Binding-site contacts:
Ligand atom N contacts residue MN1 of chain 3.D at 1.8 Å.
Ligand atom CD2 contacts residue HIS354 of chain 3.A at 3.8 Å.
Ligand atom CB contacts residue HIS350 of chain 3.A at 3.6 Å.
Ligand atom CA contacts residue MN1 of chain 3.C at 3.0 Å.
Ligand atom C contacts residue HIS243 of chain 3.A at 3.9 Å.
Ligand atom CD contacts residue ASP260 of chain 3.A at 3.7 Å.
Ligand atom C contacts residue HIS361 of chain 3.A at 3.8 Å.
Ligand atom O contacts residue TRP88 of chain 2.A at 3.5 Å.
Ligand atom OXT contacts residue HIS350 of chain 3.A at 3.8 Å.
Ligand atom C contacts residue HIS361 of chain 3.A at 3.7 Å.
Ligand atom N contacts residue MN1 of chain 3.C at 1.9 Å.
Ligand atom C contacts residue MN1 of chain 3.C at 3.1 Å.
Ligand atom O contacts residue TRP88 of chain 2.A at 3.7 Å.
Ligand atom CG1 contacts residue HIS361 of chain 3.A at 3.5 Å.
Ligand atom C contacts residue ARG153 of chain 4.A at 3.4 Å.
Ligand atom CA contacts residue ASP260 of chain 3.A at 3.1 Å.
Ligand atom CB contacts residue MN1 of chain 3.C at 3.8 Å.
Ligand atom CB contacts residue MN1 of chain 3.D at 3.6 Å.
Ligand atom O contacts residue HIS361 of chain 3.A at 2.6 Å (h-bond).
Ligand atom O contacts residue MN1 of chain 3.C at 2.8 Å.
Ligand atom CD contacts residue ARG404 of chain 3.A at 3.6 Å.
Ligand atom CG contacts residue ARG404 of chain 3.A at 3.6 Å.
Ligand atom CG1 contacts residue VAL360 of chain 3.A at 3.5 Å (hydrophobic).
Ligand atom CD1 contacts residue HIS361 of chain 3.A at 3.7 Å.
Ligand atom O contacts residue HIS243 of chain 3.A at 2.8 Å (h-bond).
Ligand atom CG1 contacts residue ASP271 of chain 3.A at 3.6 Å.
Ligand atom CA contacts residue MN1 of chain 3.D at 2.9 Å.
Ligand atom CD2 contacts residue TYR366 of chain 3.A at 3.6 Å (hydrophobic).
Ligand atom O contacts residue HIS361 of chain 3.A at 3.5 Å.
Ligand atom CG1 contacts residue MN1 of chain 3.C at 3.5 Å.
Ligand atom OXT contacts residue GLY351 of chain 3.A at 3.0 Å (h-bond).
Ligand atom CG2 contacts residue HIS243 of chain 3.A at 3.7 Å.
Ligand atom O contacts residue ARG153 of chain 4.A at 2.6 Å (salt-bridge).
Ligand atom N contacts residue ASP260 of chain 3.A at 3.2 Å (salt-bridge).
Ligand atom CD2 contacts residue ARG370 of chain 3.A at 3.8 Å.
Ligand atom O contacts residue HIS354 of chain 3.A at 3.2 Å (h-bond).
Ligand atom N contacts residue GLU406 of chain 3.A at 3.2 Å (salt-bridge).
Ligand atom N contacts residue ASP271 of chain 3.A at 2.9 Å (salt-bridge).
Ligand atom CG contacts residue ARG153 of chain 4.A at 3.6 Å.
Ligand atom C contacts residue TRP88 of chain 2.A at 3.8 Å (hydrophobic).

Sequence of chain 4.A:
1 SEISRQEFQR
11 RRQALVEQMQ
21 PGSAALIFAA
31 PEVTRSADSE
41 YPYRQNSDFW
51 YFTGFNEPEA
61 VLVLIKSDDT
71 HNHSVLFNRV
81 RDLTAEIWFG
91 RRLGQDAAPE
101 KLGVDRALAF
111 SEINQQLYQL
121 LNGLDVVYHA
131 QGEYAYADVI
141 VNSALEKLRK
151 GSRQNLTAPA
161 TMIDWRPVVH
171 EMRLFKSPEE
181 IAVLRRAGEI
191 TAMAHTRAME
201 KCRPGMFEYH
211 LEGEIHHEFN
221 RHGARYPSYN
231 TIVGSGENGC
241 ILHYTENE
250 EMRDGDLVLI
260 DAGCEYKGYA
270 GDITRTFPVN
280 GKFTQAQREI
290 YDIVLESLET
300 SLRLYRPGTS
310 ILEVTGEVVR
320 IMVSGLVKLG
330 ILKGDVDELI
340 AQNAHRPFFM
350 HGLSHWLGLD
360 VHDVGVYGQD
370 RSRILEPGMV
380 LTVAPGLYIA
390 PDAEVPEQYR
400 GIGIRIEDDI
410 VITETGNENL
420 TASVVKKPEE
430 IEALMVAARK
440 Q

This small molecule binds to this protein.
Small molecule (SMILES): CC(C)C[C@H](NC(=O)[C@@H]1CCCN1C(=O)[C@@H](N)C(C)C)C(=O)O

Sequence of chain 2.A:
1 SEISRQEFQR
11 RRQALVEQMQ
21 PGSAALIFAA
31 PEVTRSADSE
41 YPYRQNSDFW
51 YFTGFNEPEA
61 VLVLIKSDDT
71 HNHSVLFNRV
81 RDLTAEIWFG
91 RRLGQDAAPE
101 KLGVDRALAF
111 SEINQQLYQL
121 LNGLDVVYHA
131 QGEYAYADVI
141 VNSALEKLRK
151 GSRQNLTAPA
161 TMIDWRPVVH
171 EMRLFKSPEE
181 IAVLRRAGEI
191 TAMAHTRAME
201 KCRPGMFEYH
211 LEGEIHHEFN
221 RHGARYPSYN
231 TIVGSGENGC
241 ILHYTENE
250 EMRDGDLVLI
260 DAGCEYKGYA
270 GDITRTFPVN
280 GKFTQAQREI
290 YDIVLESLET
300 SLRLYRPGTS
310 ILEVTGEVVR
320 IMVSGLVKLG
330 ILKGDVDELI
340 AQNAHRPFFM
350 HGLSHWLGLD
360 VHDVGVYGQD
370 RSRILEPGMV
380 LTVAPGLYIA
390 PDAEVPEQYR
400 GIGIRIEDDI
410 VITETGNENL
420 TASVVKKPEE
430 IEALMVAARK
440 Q

Sequence of chain 3.A:
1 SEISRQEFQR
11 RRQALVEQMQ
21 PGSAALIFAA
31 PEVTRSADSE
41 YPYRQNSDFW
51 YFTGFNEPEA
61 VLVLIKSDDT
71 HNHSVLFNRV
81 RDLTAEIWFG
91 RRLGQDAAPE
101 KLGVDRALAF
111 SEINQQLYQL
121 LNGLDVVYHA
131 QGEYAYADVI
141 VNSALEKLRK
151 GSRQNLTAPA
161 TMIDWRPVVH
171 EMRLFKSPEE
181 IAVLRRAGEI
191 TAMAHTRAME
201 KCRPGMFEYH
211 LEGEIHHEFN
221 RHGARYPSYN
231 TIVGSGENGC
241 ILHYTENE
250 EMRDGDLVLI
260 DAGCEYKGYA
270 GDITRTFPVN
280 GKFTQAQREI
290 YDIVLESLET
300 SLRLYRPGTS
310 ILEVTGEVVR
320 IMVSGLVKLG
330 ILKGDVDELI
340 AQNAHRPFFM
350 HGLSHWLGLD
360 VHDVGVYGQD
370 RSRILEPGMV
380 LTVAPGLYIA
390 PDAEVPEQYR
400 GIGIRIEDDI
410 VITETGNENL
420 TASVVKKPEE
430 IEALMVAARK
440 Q